A small-molecule ligand and the protein it binds are described below.
Small molecule (SMILES): CC1=C(/C=C/C(C)=C\C=C\C(C)=C\C(=O)O)C(C)(C)CCC1

Binding-site contacts:
Ligand atom C19 contacts residue ASN82 of chain 1.A at 3.8 Å.
Ligand atom C3 contacts residue VAL118 of chain 1.A at 3.6 Å (hydrophobic).
Ligand atom C20 contacts residue PHE89 of chain 1.A at 3.5 Å (hydrophobic).
Ligand atom C11 contacts residue PHE89 of chain 1.A at 3.5 Å (hydrophobic).
Ligand atom C18 contacts residue CYS208 of chain 1.A at 3.6 Å (hydrophobic).
Ligand atom C8 contacts residue ILE44 of chain 1.A at 3.9 Å (hydrophobic).
Ligand atom C6 contacts residue ILE44 of chain 1.A at 4.0 Å (hydrophobic).
Ligand atom C5 contacts residue CYS208 of chain 1.A at 3.8 Å (hydrophobic).
Ligand atom C14 contacts residue GLN51 of chain 1.A at 3.8 Å.
Ligand atom O2 contacts residue ALA103 of chain 1.A at 2.7 Å (h-bond).
Ligand atom C7 contacts residue CYS208 of chain 1.A at 3.8 Å (hydrophobic).
Ligand atom C16 contacts residue LEU212 of chain 1.A at 3.8 Å (hydrophobic).
Ligand atom C17 contacts residue HIS211 of chain 1.A at 3.4 Å.
Ligand atom O2 contacts residue ARG92 of chain 1.A at 3.7 Å.
Ligand atom C20 contacts residue LEU102 of chain 1.A at 3.7 Å (hydrophobic).
Ligand atom O1 contacts residue PHE89 of chain 1.A at 3.6 Å.
Ligand atom C20 contacts residue ILE44 of chain 1.A at 4.0 Å (hydrophobic).
Ligand atom C19 contacts residue TRP81 of chain 1.A at 3.6 Å (hydrophobic).
Ligand atom C15 contacts residue ALA103 of chain 1.A at 3.6 Å (hydrophobic).
Ligand atom O1 contacts residue GLN51 of chain 1.A at 3.2 Å.
Ligand atom C20 contacts residue ALA47 of chain 1.A at 3.9 Å (hydrophobic).
Ligand atom O2 contacts residue LEU102 of chain 1.A at 3.4 Å.
Ligand atom O1 contacts residue ALA103 of chain 1.A at 3.5 Å.
Ligand atom C16 contacts residue ILE44 of chain 1.A at 3.8 Å (hydrophobic).
Ligand atom O2 contacts residue ALA47 of chain 1.A at 2.9 Å.
Ligand atom C17 contacts residue CYS208 of chain 1.A at 3.6 Å (hydrophobic).
Ligand atom C13 contacts residue PHE89 of chain 1.A at 3.3 Å (hydrophobic).
Ligand atom C15 contacts residue ARG92 of chain 1.A at 3.4 Å.
Ligand atom C12 contacts residue ALA48 of chain 1.A at 3.9 Å (hydrophobic).
Ligand atom C15 contacts residue PHE89 of chain 1.A at 3.9 Å (hydrophobic).
Ligand atom O1 contacts residue ARG92 of chain 1.A at 2.3 Å (salt-bridge).
Ligand atom C3 contacts residue ILE121 of chain 1.A at 4.0 Å (hydrophobic).
Ligand atom C12 contacts residue PHE89 of chain 1.A at 3.5 Å (hydrophobic).
Ligand atom C15 contacts residue GLN51 of chain 1.A at 3.5 Å.
Ligand atom C14 contacts residue PHE89 of chain 1.A at 3.7 Å (hydrophobic).
Ligand atom C19 contacts residue LEU212 of chain 1.A at 3.6 Å (hydrophobic).
Ligand atom C15 contacts residue ALA47 of chain 1.A at 3.8 Å (hydrophobic).
Ligand atom C14 contacts residue ALA47 of chain 1.A at 3.8 Å (hydrophobic).
Ligand atom C18 contacts residue PHE89 of chain 1.A at 3.6 Å (hydrophobic).
Ligand atom C6 contacts residue CYS208 of chain 1.A at 4.0 Å (hydrophobic).

Sequence of chain 1.A:
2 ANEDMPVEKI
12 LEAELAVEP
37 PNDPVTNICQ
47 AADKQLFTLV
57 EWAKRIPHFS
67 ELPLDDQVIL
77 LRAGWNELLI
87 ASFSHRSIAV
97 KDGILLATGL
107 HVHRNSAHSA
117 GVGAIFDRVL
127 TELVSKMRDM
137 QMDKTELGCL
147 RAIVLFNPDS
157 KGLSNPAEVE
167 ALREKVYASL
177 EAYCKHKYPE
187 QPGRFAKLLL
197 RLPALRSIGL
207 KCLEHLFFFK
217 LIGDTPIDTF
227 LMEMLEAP